A small-molecule ligand and the protein it binds are described below.
Small molecule (SMILES): Cc1ccc(C(=O)Nc2ccc(S(=O)(=O)O)c3cc(S(=O)(=O)O)cc(S(=O)(=O)O)c23)cc1NC(=O)c1cccc(NC(=O)Nc2cccc(C(=O)Nc3cc(C(=O)Nc4ccc(S(=O)(=O)O)c5cc(S(=O)(=O)O)cc(S(=O)(=O)O)c45)ccc3C)c2)c1

Sequence of chain 1.A:
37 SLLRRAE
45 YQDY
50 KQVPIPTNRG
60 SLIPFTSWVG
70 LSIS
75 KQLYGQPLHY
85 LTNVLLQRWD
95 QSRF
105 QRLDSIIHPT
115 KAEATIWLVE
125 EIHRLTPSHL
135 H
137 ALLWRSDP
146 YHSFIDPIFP

Binding-site contacts:
Ligand atom C62 contacts residue PHE154 of chain 1.A at 4.2 Å (hydrophobic).
Ligand atom C76 contacts residue PHE154 of chain 1.A at 4.0 Å (hydrophobic).
Ligand atom C66 contacts residue PHE154 of chain 1.A at 3.2 Å (hydrophobic).
Ligand atom C68 contacts residue PHE154 of chain 1.A at 3.3 Å (hydrophobic).
Ligand atom O81 contacts residue PHE154 of chain 1.A at 4.3 Å.
Ligand atom C72 contacts residue PHE154 of chain 1.A at 3.8 Å (hydrophobic).
Ligand atom O79 contacts residue PHE154 of chain 1.A at 3.3 Å.
Ligand atom C69 contacts residue PHE154 of chain 1.A at 3.4 Å (hydrophobic).
Ligand atom C61 contacts residue PHE154 of chain 1.A at 4.3 Å (hydrophobic).
Ligand atom O82 contacts residue PRO155 of chain 1.A at 4.3 Å.
Ligand atom S75 contacts residue PHE154 of chain 1.A at 4.3 Å.
Ligand atom O82 contacts residue PHE154 of chain 1.A at 4.0 Å.
Ligand atom C67 contacts residue PHE154 of chain 1.A at 3.9 Å (hydrophobic).
Ligand atom C70 contacts residue PHE154 of chain 1.A at 3.8 Å (hydrophobic).
Ligand atom C65 contacts residue PHE154 of chain 1.A at 3.6 Å (hydrophobic).
Ligand atom S73 contacts residue PHE154 of chain 1.A at 4.1 Å.
Ligand atom C74 contacts residue PHE154 of chain 1.A at 3.8 Å (hydrophobic).
Ligand atom C71 contacts residue PHE154 of chain 1.A at 3.6 Å (hydrophobic).
Ligand atom N63 contacts residue PHE154 of chain 1.A at 3.7 Å.